This protein binds this small molecule.
Small molecule (SMILES): O=[N+]([O-])c1cccs1

Binding-site contacts:
Ligand atom OAB contacts residue LEU91 of chain 1.A at 3.5 Å.
Ligand atom CAD contacts residue VAL111 of chain 1.A at 4.0 Å (hydrophobic).
Ligand atom CAC contacts residue GLN102 of chain 1.A at 3.1 Å.
Ligand atom OAB contacts residue VAL87 of chain 1.A at 3.4 Å.
Ligand atom CAD contacts residue VAL103 of chain 1.A at 4.2 Å (hydrophobic).
Ligand atom CAG contacts residue LEU84 of chain 1.A at 4.5 Å (hydrophobic).
Ligand atom CAE contacts residue ALA99 of chain 1.A at 3.7 Å (hydrophobic).
Ligand atom CAE contacts residue LEU121 of chain 1.A at 4.1 Å (hydrophobic).
Ligand atom NAH contacts residue ALA99 of chain 1.A at 3.5 Å.
Ligand atom OAA contacts residue LEU84 of chain 1.A at 3.6 Å.
Ligand atom CAE contacts residue LEU118 of chain 1.A at 3.6 Å (hydrophobic).
Ligand atom NAH contacts residue LEU118 of chain 1.A at 4.1 Å.
Ligand atom OAA contacts residue ILE78 of chain 1.A at 3.7 Å.
Ligand atom CAD contacts residue ALA99 of chain 1.A at 4.2 Å (hydrophobic).
Ligand atom SAF contacts residue VAL103 of chain 1.A at 3.7 Å.
Ligand atom OAA contacts residue TYR88 of chain 1.A at 3.6 Å.
Ligand atom CAD contacts residue LEU118 of chain 1.A at 4.4 Å (hydrophobic).
Ligand atom CAG contacts residue LEU118 of chain 1.A at 3.7 Å (hydrophobic).
Ligand atom SAF contacts residue LEU118 of chain 1.A at 4.3 Å.
Ligand atom CAC contacts residue ALA99 of chain 1.A at 4.1 Å (hydrophobic).
Ligand atom CAC contacts residue LEU118 of chain 1.A at 4.0 Å (hydrophobic).
Ligand atom CAE contacts residue PHE153 of chain 1.A at 3.8 Å (hydrophobic).
Ligand atom OAB contacts residue LEU118 of chain 1.A at 4.4 Å.
Ligand atom CAD contacts residue GLN102 of chain 1.A at 3.3 Å.
Ligand atom NAH contacts residue VAL87 of chain 1.A at 4.4 Å.
Ligand atom OAB contacts residue LEU84 of chain 1.A at 4.5 Å.
Ligand atom OAB contacts residue ALA99 of chain 1.A at 3.8 Å.
Ligand atom CAE contacts residue GLN102 of chain 1.A at 4.4 Å.
Ligand atom CAG contacts residue ALA99 of chain 1.A at 3.5 Å (hydrophobic).
Ligand atom OAB contacts residue TYR88 of chain 1.A at 3.5 Å (h-bond).
Ligand atom NAH contacts residue LEU84 of chain 1.A at 4.4 Å.
Ligand atom SAF contacts residue LEU84 of chain 1.A at 3.9 Å.
Ligand atom OAA contacts residue ALA99 of chain 1.A at 4.0 Å.
Ligand atom SAF contacts residue ALA99 of chain 1.A at 4.1 Å.
Ligand atom CAC contacts residue PHE153 of chain 1.A at 3.6 Å (hydrophobic).
Ligand atom NAH contacts residue TYR88 of chain 1.A at 4.2 Å.

Sequence of chain 1.A:
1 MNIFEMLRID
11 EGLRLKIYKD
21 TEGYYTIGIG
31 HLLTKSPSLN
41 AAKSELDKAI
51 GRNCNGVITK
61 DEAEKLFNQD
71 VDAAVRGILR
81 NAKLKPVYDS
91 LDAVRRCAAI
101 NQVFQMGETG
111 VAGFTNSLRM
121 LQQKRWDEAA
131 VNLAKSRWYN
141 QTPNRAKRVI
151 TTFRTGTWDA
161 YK